Binding-site contacts:
Ligand atom C2 contacts residue ASN151 of chain 1.E at 2.4 Å.
Ligand atom C6 contacts residue TYR154 of chain 1.E at 4.4 Å (hydrophobic).
Ligand atom C4 contacts residue ASN151 of chain 1.E at 4.2 Å.
Ligand atom O7 contacts residue HIS178 of chain 1.E at 3.7 Å.
Ligand atom C2 contacts residue GLU179 of chain 1.E at 4.1 Å.
Ligand atom C3 contacts residue ASN151 of chain 1.E at 3.8 Å.
Ligand atom C7 contacts residue ASN151 of chain 1.E at 3.1 Å.
Ligand atom C1 contacts residue GLU152 of chain 1.E at 4.0 Å.
Ligand atom C5 contacts residue ASN151 of chain 1.E at 3.6 Å.
Ligand atom O6 contacts residue SER153 of chain 1.E at 3.1 Å (h-bond).
Ligand atom C1 contacts residue GLU179 of chain 1.E at 3.9 Å.
Ligand atom O6 contacts residue TYR154 of chain 1.E at 3.6 Å.
Ligand atom C6 contacts residue SER153 of chain 1.E at 4.3 Å.
Ligand atom O7 contacts residue ILE180 of chain 1.E at 4.4 Å.
Ligand atom N2 contacts residue ASN151 of chain 1.E at 2.9 Å (h-bond).
Ligand atom O3 contacts residue GLU179 of chain 1.E at 4.1 Å.
Ligand atom O5 contacts residue SER153 of chain 1.E at 3.5 Å (h-bond).
Ligand atom O7 contacts residue GLU179 of chain 1.E at 3.2 Å (salt-bridge).
Ligand atom O5 contacts residue GLU179 of chain 1.E at 4.0 Å.
Ligand atom O5 contacts residue TYR154 of chain 1.E at 4.4 Å.
Ligand atom C5 contacts residue SER153 of chain 1.E at 4.4 Å.
Ligand atom C8 contacts residue ASN151 of chain 1.E at 4.2 Å.
Ligand atom O7 contacts residue ASN151 of chain 1.E at 2.9 Å (h-bond).
Ligand atom O5 contacts residue GLU152 of chain 1.E at 4.4 Å.
Ligand atom C1 contacts residue ASN151 of chain 1.E at 1.4 Å.
Ligand atom O5 contacts residue ASN151 of chain 1.E at 2.3 Å (h-bond).
Ligand atom C7 contacts residue GLU179 of chain 1.E at 4.2 Å.
Ligand atom C1 contacts residue SER153 of chain 1.E at 4.1 Å.

Sequence of chain 1.E:
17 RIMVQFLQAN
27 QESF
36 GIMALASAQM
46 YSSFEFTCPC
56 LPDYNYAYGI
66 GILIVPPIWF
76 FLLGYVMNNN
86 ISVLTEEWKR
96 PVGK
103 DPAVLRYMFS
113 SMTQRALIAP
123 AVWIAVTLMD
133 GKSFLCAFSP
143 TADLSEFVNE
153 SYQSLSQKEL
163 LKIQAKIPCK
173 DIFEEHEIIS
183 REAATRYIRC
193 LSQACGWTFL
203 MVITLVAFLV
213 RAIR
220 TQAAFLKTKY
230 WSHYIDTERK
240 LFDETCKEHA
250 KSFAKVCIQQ

The protein below binds the small molecule below.
Small molecule (SMILES): CC(=O)N[C@@H]1[C@@H](O)[C@H](O)[C@@H](CO)O[C@H]1O